A protein and the small-molecule ligand that binds it are described below.
Small molecule (SMILES): C=CC(=O)N(C)CCOc1ccccc1Oc1cccc2cc(C#N)ccc12

Sequence of chain 1.A:
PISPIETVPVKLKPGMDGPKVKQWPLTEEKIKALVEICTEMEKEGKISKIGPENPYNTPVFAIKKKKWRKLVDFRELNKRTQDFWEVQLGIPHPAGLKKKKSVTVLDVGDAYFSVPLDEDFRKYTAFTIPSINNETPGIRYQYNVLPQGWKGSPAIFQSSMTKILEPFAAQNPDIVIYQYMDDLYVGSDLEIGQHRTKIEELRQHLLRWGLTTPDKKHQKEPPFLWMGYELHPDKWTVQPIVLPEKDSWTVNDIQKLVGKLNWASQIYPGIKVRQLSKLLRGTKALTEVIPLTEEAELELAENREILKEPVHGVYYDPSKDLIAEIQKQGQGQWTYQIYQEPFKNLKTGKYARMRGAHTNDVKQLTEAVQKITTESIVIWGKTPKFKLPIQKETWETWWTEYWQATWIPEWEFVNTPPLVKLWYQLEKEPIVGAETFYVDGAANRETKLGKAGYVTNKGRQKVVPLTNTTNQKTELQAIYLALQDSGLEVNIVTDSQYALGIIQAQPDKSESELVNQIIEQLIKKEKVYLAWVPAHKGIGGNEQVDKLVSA

Binding-site contacts:
Ligand atom C22 contacts residue TYR190 of chain 1.A at 3.6 Å (hydrophobic).
Ligand atom C10 contacts residue GLY192 of chain 1.A at 3.4 Å.
Ligand atom C4 contacts residue PRO238 of chain 1.A at 3.5 Å (hydrophobic).
Ligand atom C10 contacts residue TYR190 of chain 1.A at 3.2 Å (hydrophobic).
Ligand atom C23 contacts residue TYR190 of chain 1.A at 3.2 Å (hydrophobic).
Ligand atom C21 contacts residue TYR190 of chain 1.A at 3.6 Å (hydrophobic).
Ligand atom C12 contacts residue VAL108 of chain 1.A at 3.8 Å (hydrophobic).
Ligand atom C16 contacts residue TYR190 of chain 1.A at 3.2 Å (hydrophobic).
Ligand atom C22 contacts residue TRP231 of chain 1.A at 3.8 Å (hydrophobic).
Ligand atom O1 contacts residue TYR320 of chain 1.A at 3.8 Å.
Ligand atom C10 contacts residue VAL191 of chain 1.A at 3.6 Å (hydrophobic).
Ligand atom C4 contacts residue LYS105 of chain 1.A at 3.7 Å.
Ligand atom C9 contacts residue GLY192 of chain 1.A at 3.7 Å.
Ligand atom C18 contacts residue TYR190 of chain 1.A at 3.7 Å (hydrophobic).
Ligand atom N1 contacts residue TYR320 of chain 1.A at 3.7 Å.
Ligand atom O3 contacts residue VAL108 of chain 1.A at 3.6 Å.
Ligand atom C17 contacts residue TYR190 of chain 1.A at 3.2 Å (hydrophobic).
Ligand atom C1 contacts residue TYR320 of chain 1.A at 3.6 Å (hydrophobic).
Ligand atom C2 contacts residue TYR320 of chain 1.A at 3.7 Å (hydrophobic).
Ligand atom C11 contacts residue VAL108 of chain 1.A at 3.6 Å (hydrophobic).
Ligand atom C11 contacts residue TYR190 of chain 1.A at 3.5 Å (hydrophobic).
Ligand atom C23 contacts residue LEU236 of chain 1.A at 3.8 Å (hydrophobic).
Ligand atom C14 contacts residue LEU102 of chain 1.A at 3.5 Å (hydrophobic).
Ligand atom C20 contacts residue PHE229 of chain 1.A at 3.7 Å (hydrophobic).
Ligand atom C15 contacts residue TYR183 of chain 1.A at 3.3 Å (hydrophobic).
Ligand atom C3 contacts residue PRO238 of chain 1.A at 3.4 Å (hydrophobic).
Ligand atom N2 contacts residue TRP231 of chain 1.A at 3.7 Å.
Ligand atom C6 contacts residue LYS103 of chain 1.A at 3.4 Å.
Ligand atom C20 contacts residue VAL110 of chain 1.A at 3.3 Å (hydrophobic).
Ligand atom O1 contacts residue LYS104 of chain 1.A at 3.7 Å.
Ligand atom C9 contacts residue VAL181 of chain 1.A at 3.6 Å (hydrophobic).
Ligand atom C21 contacts residue VAL110 of chain 1.A at 3.7 Å (hydrophobic).
Ligand atom O2 contacts residue LYS103 of chain 1.A at 3.7 Å.
Ligand atom C3 contacts residue HIS237 of chain 1.A at 3.8 Å.
Ligand atom C14 contacts residue TYR183 of chain 1.A at 3.4 Å (hydrophobic).
Ligand atom O1 contacts residue LYS105 of chain 1.A at 3.1 Å (salt-bridge).
Ligand atom N2 contacts residue VAL110 of chain 1.A at 3.7 Å.
Ligand atom C15 contacts residue LEU102 of chain 1.A at 3.8 Å (hydrophobic).
Ligand atom C22 contacts residue VAL110 of chain 1.A at 3.5 Å (hydrophobic).
Ligand atom C10 contacts residue VAL181 of chain 1.A at 3.6 Å (hydrophobic).